Sequence of chain 1.B:
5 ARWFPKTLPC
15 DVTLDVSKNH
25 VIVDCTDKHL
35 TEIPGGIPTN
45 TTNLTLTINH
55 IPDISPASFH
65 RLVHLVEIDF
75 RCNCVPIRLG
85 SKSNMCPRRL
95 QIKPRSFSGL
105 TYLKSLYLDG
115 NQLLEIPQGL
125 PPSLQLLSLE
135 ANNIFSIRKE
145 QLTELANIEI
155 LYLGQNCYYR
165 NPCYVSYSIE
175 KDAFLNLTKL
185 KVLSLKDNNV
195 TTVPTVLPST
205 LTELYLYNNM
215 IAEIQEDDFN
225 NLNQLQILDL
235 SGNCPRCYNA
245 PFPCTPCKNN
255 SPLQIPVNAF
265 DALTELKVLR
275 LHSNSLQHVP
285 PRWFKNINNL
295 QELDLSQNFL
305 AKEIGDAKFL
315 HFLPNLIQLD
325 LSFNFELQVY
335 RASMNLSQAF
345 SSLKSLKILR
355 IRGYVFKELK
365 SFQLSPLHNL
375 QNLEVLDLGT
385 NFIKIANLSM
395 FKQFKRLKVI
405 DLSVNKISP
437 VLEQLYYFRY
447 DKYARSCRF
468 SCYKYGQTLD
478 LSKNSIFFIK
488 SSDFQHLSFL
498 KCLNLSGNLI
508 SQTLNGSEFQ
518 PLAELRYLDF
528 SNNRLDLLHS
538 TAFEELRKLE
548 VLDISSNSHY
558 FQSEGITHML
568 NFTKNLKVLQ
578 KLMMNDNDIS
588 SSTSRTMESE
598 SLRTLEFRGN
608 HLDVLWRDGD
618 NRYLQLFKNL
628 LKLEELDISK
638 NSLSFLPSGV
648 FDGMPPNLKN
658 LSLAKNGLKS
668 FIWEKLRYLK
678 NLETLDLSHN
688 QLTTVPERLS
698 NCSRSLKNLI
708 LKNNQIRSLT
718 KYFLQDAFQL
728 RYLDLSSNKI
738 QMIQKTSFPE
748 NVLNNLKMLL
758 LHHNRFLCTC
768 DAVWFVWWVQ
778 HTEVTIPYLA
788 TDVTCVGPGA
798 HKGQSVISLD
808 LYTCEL

This small molecule binds to this protein.
Small molecule (SMILES): CC(=O)N[C@@H]1[C@@H](O)[C@H](O)[C@@H](CO)O[C@H]1O

Binding-site contacts:
Ligand atom C3 contacts residue ASN568 of chain 1.B at 3.9 Å.
Ligand atom O7 contacts residue LYS571 of chain 1.B at 4.3 Å.
Ligand atom C3 contacts residue MET566 of chain 1.B at 4.0 Å (hydrophobic).
Ligand atom O5 contacts residue SER591 of chain 1.B at 3.9 Å.
Ligand atom O3 contacts residue SER537 of chain 1.B at 4.4 Å.
Ligand atom C3 contacts residue SER537 of chain 1.B at 4.1 Å.
Ligand atom C1 contacts residue ASN568 of chain 1.B at 1.5 Å.
Ligand atom O5 contacts residue MET566 of chain 1.B at 3.4 Å.
Ligand atom N2 contacts residue ASN568 of chain 1.B at 3.0 Å (h-bond).
Ligand atom C1 contacts residue MET566 of chain 1.B at 3.2 Å (hydrophobic).
Ligand atom O6 contacts residue MET566 of chain 1.B at 4.4 Å.
Ligand atom N2 contacts residue SER537 of chain 1.B at 3.1 Å (h-bond).
Ligand atom C7 contacts residue ASN568 of chain 1.B at 3.2 Å.
Ligand atom O6 contacts residue SER591 of chain 1.B at 3.9 Å.
Ligand atom C6 contacts residue MET566 of chain 1.B at 4.3 Å (hydrophobic).
Ligand atom C5 contacts residue ASN568 of chain 1.B at 3.8 Å.
Ligand atom C4 contacts residue ASN568 of chain 1.B at 4.3 Å.
Ligand atom C2 contacts residue ASN568 of chain 1.B at 2.6 Å.
Ligand atom C8 contacts residue SER537 of chain 1.B at 3.5 Å.
Ligand atom C1 contacts residue SER591 of chain 1.B at 4.2 Å.
Ligand atom O5 contacts residue ASN568 of chain 1.B at 2.5 Å (h-bond).
Ligand atom C2 contacts residue SER537 of chain 1.B at 4.1 Å.
Ligand atom C8 contacts residue LYS571 of chain 1.B at 4.1 Å.
Ligand atom O7 contacts residue ASN568 of chain 1.B at 3.0 Å (h-bond).
Ligand atom C7 contacts residue SER537 of chain 1.B at 3.8 Å.
Ligand atom C2 contacts residue MET566 of chain 1.B at 4.1 Å (hydrophobic).
Ligand atom C5 contacts residue MET566 of chain 1.B at 3.3 Å (hydrophobic).
Ligand atom O6 contacts residue THR590 of chain 1.B at 3.8 Å.
Ligand atom C4 contacts residue MET566 of chain 1.B at 4.2 Å (hydrophobic).
Ligand atom C8 contacts residue ASN572 of chain 1.B at 4.4 Å.
Ligand atom C8 contacts residue ASN568 of chain 1.B at 3.8 Å.